Sequence of chain 1.B:
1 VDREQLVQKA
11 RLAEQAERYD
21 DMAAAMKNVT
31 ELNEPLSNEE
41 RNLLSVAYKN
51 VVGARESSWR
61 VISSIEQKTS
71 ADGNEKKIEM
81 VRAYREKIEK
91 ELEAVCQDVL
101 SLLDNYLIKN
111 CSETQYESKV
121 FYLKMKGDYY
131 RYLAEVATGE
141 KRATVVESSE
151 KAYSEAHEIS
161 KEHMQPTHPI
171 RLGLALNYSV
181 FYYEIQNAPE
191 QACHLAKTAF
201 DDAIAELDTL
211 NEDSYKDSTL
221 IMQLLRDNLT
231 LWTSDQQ

Binding-site contacts:
Ligand atom C contacts residue LEU176 of chain 1.B at 3.3 Å (hydrophobic).
Ligand atom N contacts residue ASN228 of chain 1.B at 3.1 Å (h-bond).
Ligand atom OG contacts residue ASN42 of chain 1.B at 3.4 Å (h-bond).
Ligand atom O contacts residue LEU176 of chain 1.B at 3.7 Å.
Ligand atom CB contacts residue ARG41 of chain 1.B at 3.3 Å.
Ligand atom O contacts residue ASN228 of chain 1.B at 3.0 Å (h-bond).
Ligand atom N contacts residue ASN177 of chain 1.B at 3.3 Å (h-bond).
Ligand atom OG1 contacts residue ASN42 of chain 1.B at 3.2 Å.
Ligand atom OG1 contacts residue ASN38 of chain 1.B at 3.5 Å (h-bond).
Ligand atom O contacts residue SER45 of chain 1.B at 3.7 Å.
Ligand atom O contacts residue ASN38 of chain 1.B at 3.0 Å (h-bond).
Ligand atom CG2 contacts residue PRO169 of chain 1.B at 3.3 Å (hydrophobic).
Ligand atom O contacts residue LYS124 of chain 1.B at 3.5 Å (salt-bridge).
Ligand atom N contacts residue GLU184 of chain 1.B at 3.2 Å (salt-bridge).
Ligand atom CB contacts residue PHE121 of chain 1.B at 3.1 Å (hydrophobic).
Ligand atom OG contacts residue NAG1 of chain 1.H at 1.5 Å.
Ligand atom CB contacts residue ASN228 of chain 1.B at 3.6 Å.
Ligand atom CA contacts residue ASN228 of chain 1.B at 3.7 Å.
Ligand atom CA contacts residue PHE121 of chain 1.B at 3.7 Å (hydrophobic).
Ligand atom CB contacts residue GLU184 of chain 1.B at 3.4 Å.
Ligand atom CA contacts residue ASN42 of chain 1.B at 3.5 Å.
Ligand atom O contacts residue VAL180 of chain 1.B at 3.4 Å.
Ligand atom CA contacts residue NAG1 of chain 1.H at 3.6 Å.
Ligand atom CB contacts residue ASN42 of chain 1.B at 3.5 Å.
Ligand atom CB contacts residue ASN177 of chain 1.B at 3.7 Å.
Ligand atom N contacts residue LEU176 of chain 1.B at 3.5 Å.
Ligand atom CB contacts residue NAG1 of chain 1.H at 2.4 Å.
Ligand atom OG contacts residue ARG41 of chain 1.B at 2.7 Å (salt-bridge).
Ligand atom CB contacts residue NAG1 of chain 1.H at 2.8 Å.
Ligand atom CA contacts residue LEU176 of chain 1.B at 3.3 Å (hydrophobic).
Ligand atom CG contacts residue GLU184 of chain 1.B at 2.1 Å.
Ligand atom CD contacts residue GLU184 of chain 1.B at 2.2 Å.
Ligand atom O contacts residue ASN42 of chain 1.B at 3.6 Å (h-bond).
Ligand atom N contacts residue ASN42 of chain 1.B at 3.4 Å (h-bond).
Ligand atom CB contacts residue LYS124 of chain 1.B at 3.5 Å.
Ligand atom O contacts residue ASN177 of chain 1.B at 3.2 Å (h-bond).
Ligand atom CB contacts residue LEU176 of chain 1.B at 3.6 Å (hydrophobic).
Ligand atom CG2 contacts residue GLU39 of chain 1.B at 3.5 Å.
Ligand atom CG1 contacts residue LEU224 of chain 1.B at 2.6 Å (hydrophobic).
Ligand atom CB contacts residue ASN228 of chain 1.B at 3.3 Å.

The protein below binds the small molecule below.
Small molecule (SMILES): CC(C)[C@H](NC(=O)[C@@H]1CCCN1C(=O)[C@@H]1CCCN1C(=O)[C@@H](N)[C@@H](C)O)C(=O)N[C@@H](CO)C(=O)N[C@@H](CCC(N)=O)C(=O)N[C@@H](C)C(=O)N[C@@H](CO)C(=O)N[C@@H](CO)C(=O)N[C@H](C(=O)N[C@H](C=O)[C@@H](C)O)[C@@H](C)O